Sequence of chain 43.C:
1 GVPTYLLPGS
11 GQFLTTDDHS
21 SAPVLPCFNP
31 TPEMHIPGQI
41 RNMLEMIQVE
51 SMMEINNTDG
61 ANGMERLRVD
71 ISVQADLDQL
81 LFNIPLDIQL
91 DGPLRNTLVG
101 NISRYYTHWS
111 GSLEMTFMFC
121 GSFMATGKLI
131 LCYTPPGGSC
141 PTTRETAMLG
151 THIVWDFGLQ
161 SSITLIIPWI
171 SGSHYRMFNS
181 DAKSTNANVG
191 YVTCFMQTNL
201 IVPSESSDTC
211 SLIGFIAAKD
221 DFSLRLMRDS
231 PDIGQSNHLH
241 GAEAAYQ

Binding-site contacts:
Ligand atom C3 contacts residue ARG104 of chain 43.C at 3.8 Å.
Ligand atom C1 contacts residue ASN283 of chain 43.A at 3.4 Å.
Ligand atom O1B contacts residue ARG104 of chain 43.C at 3.0 Å (salt-bridge).
Ligand atom C4 contacts residue ASN275 of chain 43.A at 3.7 Å.
Ligand atom O4 contacts residue ARG95 of chain 43.C at 3.5 Å.
Ligand atom O6 contacts residue ASN283 of chain 43.A at 3.0 Å (h-bond).
Ligand atom O4 contacts residue PRO231 of chain 43.C at 3.9 Å.
Ligand atom O2 contacts residue ASP91 of chain 43.C at 2.5 Å (salt-bridge).
Ligand atom O2 contacts residue PRO274 of chain 43.A at 3.4 Å.
Ligand atom O6 contacts residue GLY282 of chain 43.A at 3.5 Å.
Ligand atom N5 contacts residue ASN275 of chain 43.A at 3.4 Å (h-bond).
Ligand atom C6 contacts residue ALA273 of chain 43.A at 3.8 Å (hydrophobic).
Ligand atom C10 contacts residue ASN275 of chain 43.A at 3.3 Å.
Ligand atom C6 contacts residue GLY282 of chain 43.A at 3.6 Å.
Ligand atom C5 contacts residue ASN275 of chain 43.A at 3.5 Å.
Ligand atom C11 contacts residue ILE233 of chain 43.C at 3.6 Å (hydrophobic).
Ligand atom C11 contacts residue GLY234 of chain 43.C at 3.8 Å.
Ligand atom O3 contacts residue ASP91 of chain 43.C at 3.5 Å.
Ligand atom C4 contacts residue ASP232 of chain 43.C at 3.4 Å.
Ligand atom C11 contacts residue ASP232 of chain 43.C at 3.6 Å.
Ligand atom O5 contacts residue ASN283 of chain 43.A at 3.7 Å.
Ligand atom C5 contacts residue GLY282 of chain 43.A at 3.8 Å.
Ligand atom O6 contacts residue PRO274 of chain 43.A at 3.6 Å.
Ligand atom C5 contacts residue ASN283 of chain 43.A at 3.8 Å.
Ligand atom O4 contacts residue ASP232 of chain 43.C at 2.8 Å (salt-bridge).
Ligand atom O7 contacts residue PRO274 of chain 43.A at 3.6 Å.
Ligand atom O10 contacts residue ARG270 of chain 43.A at 3.6 Å.
Ligand atom N5 contacts residue PRO231 of chain 43.C at 3.0 Å (h-bond).
Ligand atom O4 contacts residue ASN275 of chain 43.A at 3.0 Å (h-bond).
Ligand atom C10 contacts residue PRO231 of chain 43.C at 3.8 Å (hydrophobic).
Ligand atom O10 contacts residue ASN275 of chain 43.A at 3.0 Å (h-bond).
Ligand atom O2 contacts residue GLY282 of chain 43.A at 3.8 Å.
Ligand atom C6 contacts residue ASN283 of chain 43.A at 3.8 Å.
Ligand atom C1 contacts residue ARG104 of chain 43.C at 3.8 Å.
Ligand atom C5 contacts residue PRO274 of chain 43.A at 3.9 Å (hydrophobic).
Ligand atom O6 contacts residue ALA273 of chain 43.A at 3.7 Å.
Ligand atom C11 contacts residue PRO231 of chain 43.C at 3.5 Å (hydrophobic).
Ligand atom C4 contacts residue PRO231 of chain 43.C at 3.6 Å (hydrophobic).
Ligand atom C5 contacts residue PRO231 of chain 43.C at 3.7 Å (hydrophobic).
Ligand atom C2 contacts residue ASP91 of chain 43.C at 3.2 Å.

The protein below binds the small molecule below.
Small molecule (SMILES): CC(=O)N[C@@H]1[C@@H](O)[C@H](O[C@@H]2O[C@H](CO)[C@H](O)[C@H](O[C@]3(C(=O)O)C[C@H](O)[C@@H](NC(C)=O)[C@H]([C@H](O)[C@H](O)CO)O3)[C@H]2O)[C@@H](CO)O[C@H]1O

Sequence of chain 43.A:
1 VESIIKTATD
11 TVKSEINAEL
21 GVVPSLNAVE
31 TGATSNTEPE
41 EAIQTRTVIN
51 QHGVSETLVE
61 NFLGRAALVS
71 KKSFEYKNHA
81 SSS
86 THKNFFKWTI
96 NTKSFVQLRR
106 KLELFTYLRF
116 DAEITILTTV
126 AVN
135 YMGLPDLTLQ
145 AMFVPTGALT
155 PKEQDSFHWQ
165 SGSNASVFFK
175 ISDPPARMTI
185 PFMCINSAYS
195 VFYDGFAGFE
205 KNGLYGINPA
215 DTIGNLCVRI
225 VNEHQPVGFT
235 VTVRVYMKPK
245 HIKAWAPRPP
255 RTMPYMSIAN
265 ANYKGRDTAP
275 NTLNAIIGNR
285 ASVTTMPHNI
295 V